This small molecule binds to this protein.
Small molecule (SMILES): CC(C)c1cnn2c(NCc3ccccc3-n3cccn3)nc(O[C@@H]3CCCNC3)nc12

Sequence of chain 1.A:
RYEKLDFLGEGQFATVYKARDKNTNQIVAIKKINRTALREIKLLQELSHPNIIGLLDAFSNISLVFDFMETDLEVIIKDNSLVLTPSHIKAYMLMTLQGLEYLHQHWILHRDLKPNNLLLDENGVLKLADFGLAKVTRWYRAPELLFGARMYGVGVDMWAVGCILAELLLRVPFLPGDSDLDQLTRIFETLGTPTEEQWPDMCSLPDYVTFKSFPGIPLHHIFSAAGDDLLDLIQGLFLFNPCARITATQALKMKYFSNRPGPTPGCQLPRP

Binding-site contacts:
Ligand atom C17 contacts residue THR89 of chain 1.A at 3.6 Å.
Ligand atom C28 contacts residue VAL19 of chain 1.A at 4.0 Å (hydrophobic).
Ligand atom N25 contacts residue GLU88 of chain 1.A at 3.6 Å (salt-bridge).
Ligand atom C17 contacts residue ASP90 of chain 1.A at 3.5 Å.
Ligand atom C22 contacts residue LEU11 of chain 1.A at 3.6 Å (hydrophobic).
Ligand atom C14 contacts residue PHE86 of chain 1.A at 3.8 Å (hydrophobic).
Ligand atom C7 contacts residue VAL19 of chain 1.A at 3.5 Å (hydrophobic).
Ligand atom C9 contacts residue LEU11 of chain 1.A at 3.8 Å (hydrophobic).
Ligand atom C12 contacts residue ALA32 of chain 1.A at 3.6 Å (hydrophobic).
Ligand atom C18 contacts residue ASP90 of chain 1.A at 3.5 Å.
Ligand atom C18 contacts residue THR89 of chain 1.A at 3.9 Å.
Ligand atom C28 contacts residue GLY12 of chain 1.A at 3.6 Å.
Ligand atom N6 contacts residue VAL19 of chain 1.A at 3.6 Å.
Ligand atom C12 contacts residue ASP85 of chain 1.A at 3.2 Å.
Ligand atom N13 contacts residue PHE86 of chain 1.A at 3.6 Å.
Ligand atom N8 contacts residue LEU11 of chain 1.A at 3.8 Å.
Ligand atom C16 contacts residue THR89 of chain 1.A at 4.0 Å.
Ligand atom C3 contacts residue LEU137 of chain 1.A at 3.7 Å (hydrophobic).
Ligand atom N13 contacts residue LEU11 of chain 1.A at 3.9 Å.
Ligand atom C16 contacts residue MET87 of chain 1.A at 3.9 Å (hydrophobic).
Ligand atom C12 contacts residue MET87 of chain 1.A at 4.0 Å (hydrophobic).
Ligand atom C14 contacts residue GLU88 of chain 1.A at 3.8 Å.
Ligand atom C28 contacts residue LEU11 of chain 1.A at 3.8 Å (hydrophobic).
Ligand atom C14 contacts residue MET87 of chain 1.A at 3.2 Å (hydrophobic).
Ligand atom N11 contacts residue ALA32 of chain 1.A at 3.7 Å.
Ligand atom N11 contacts residue PHE86 of chain 1.A at 4.0 Å.
Ligand atom O26 contacts residue VAL19 of chain 1.A at 3.6 Å.
Ligand atom C23 contacts residue LEU11 of chain 1.A at 3.5 Å (hydrophobic).
Ligand atom N11 contacts residue ASP85 of chain 1.A at 3.7 Å.
Ligand atom C4 contacts residue ALA32 of chain 1.A at 4.0 Å (hydrophobic).
Ligand atom N11 contacts residue MET87 of chain 1.A at 3.3 Å (h-bond).
Ligand atom C1 contacts residue PHE84 of chain 1.A at 3.6 Å (hydrophobic).
Ligand atom C16 contacts residue GLU88 of chain 1.A at 3.6 Å.
Ligand atom C24 contacts residue LEU11 of chain 1.A at 3.9 Å (hydrophobic).
Ligand atom C14 contacts residue LEU11 of chain 1.A at 3.8 Å (hydrophobic).
Ligand atom C15 contacts residue MET87 of chain 1.A at 3.8 Å (hydrophobic).
Ligand atom N13 contacts residue MET87 of chain 1.A at 2.9 Å (h-bond).
Ligand atom C20 contacts residue GLU88 of chain 1.A at 3.6 Å.
Ligand atom C15 contacts residue GLU88 of chain 1.A at 3.4 Å.
Ligand atom C1 contacts residue LYS34 of chain 1.A at 3.8 Å.